Binding-site contacts:
Ligand atom F3 contacts residue PRO174 of chain 9.A at 3.1 Å.
Ligand atom O1A contacts residue PRO174 of chain 9.A at 3.4 Å.
Ligand atom C3A contacts residue PHE186 of chain 9.A at 3.1 Å (hydrophobic).
Ligand atom O1A contacts residue ALA24 of chain 9.C at 3.4 Å.
Ligand atom C2C contacts residue TYR128 of chain 9.A at 3.2 Å (hydrophobic).
Ligand atom F2 contacts residue VAL176 of chain 9.A at 2.7 Å.
Ligand atom C4 contacts residue LEU106 of chain 9.A at 3.3 Å (hydrophobic).
Ligand atom N1A contacts residue ALA24 of chain 9.C at 3.3 Å.
Ligand atom C5B contacts residue TYR152 of chain 9.A at 3.4 Å (hydrophobic).
Ligand atom F3 contacts residue TYR152 of chain 9.A at 3.6 Å.
Ligand atom C6B contacts residue TYR152 of chain 9.A at 3.6 Å (hydrophobic).
Ligand atom C1C contacts residue TYR128 of chain 9.A at 3.3 Å (hydrophobic).
Ligand atom CM4 contacts residue VAL176 of chain 9.A at 3.7 Å (hydrophobic).
Ligand atom N3A contacts residue PHE186 of chain 9.A at 3.1 Å.
Ligand atom C2A contacts residue TYR152 of chain 9.A at 3.5 Å (hydrophobic).
Ligand atom F3 contacts residue VAL176 of chain 9.A at 3.6 Å.
Ligand atom F1 contacts residue PHE186 of chain 9.A at 3.3 Å.
Ligand atom C4B contacts residue TYR152 of chain 9.A at 3.6 Å (hydrophobic).
Ligand atom CM4 contacts residue PHE186 of chain 9.A at 3.5 Å (hydrophobic).
Ligand atom C1C contacts residue TYR197 of chain 9.A at 3.7 Å (hydrophobic).
Ligand atom CM3 contacts residue ASN219 of chain 9.A at 3.5 Å.
Ligand atom O1 contacts residue MET221 of chain 9.A at 3.7 Å.
Ligand atom F1 contacts residue MET224 of chain 9.A at 3.7 Å.
Ligand atom C2A contacts residue PHE186 of chain 9.A at 3.3 Å (hydrophobic).
Ligand atom O1A contacts residue PHE186 of chain 9.A at 3.4 Å.
Ligand atom CM6 contacts residue TYR152 of chain 9.A at 3.4 Å (hydrophobic).
Ligand atom F2 contacts residue PHE186 of chain 9.A at 3.1 Å.
Ligand atom F3 contacts residue SER175 of chain 9.A at 2.8 Å.
Ligand atom N1A contacts residue PHE186 of chain 9.A at 3.5 Å.
Ligand atom C3B contacts residue MET224 of chain 9.A at 3.6 Å (hydrophobic).
Ligand atom CM2 contacts residue TYR128 of chain 9.A at 3.4 Å (hydrophobic).
Ligand atom C3C contacts residue TYR128 of chain 9.A at 3.1 Å (hydrophobic).
Ligand atom CM4 contacts residue ALA150 of chain 9.A at 3.7 Å (hydrophobic).
Ligand atom C4 contacts residue TYR197 of chain 9.A at 3.7 Å (hydrophobic).
Ligand atom CM6 contacts residue VAL191 of chain 9.A at 3.7 Å (hydrophobic).
Ligand atom C3 contacts residue LEU106 of chain 9.A at 3.4 Å (hydrophobic).
Ligand atom N1A contacts residue PRO174 of chain 9.A at 3.5 Å.
Ligand atom F3 contacts residue ALA150 of chain 9.A at 3.0 Å.
Ligand atom CM2 contacts residue MET224 of chain 9.A at 3.5 Å (hydrophobic).
Ligand atom N3A contacts residue TYR152 of chain 9.A at 3.5 Å.

Sequence of chain 10.C:
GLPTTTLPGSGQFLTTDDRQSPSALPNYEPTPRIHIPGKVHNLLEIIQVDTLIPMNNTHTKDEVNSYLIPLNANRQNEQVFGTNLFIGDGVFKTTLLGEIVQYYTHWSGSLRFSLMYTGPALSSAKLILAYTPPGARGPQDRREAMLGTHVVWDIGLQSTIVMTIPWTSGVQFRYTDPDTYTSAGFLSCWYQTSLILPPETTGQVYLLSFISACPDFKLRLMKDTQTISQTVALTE

Sequence of chain 9.A:
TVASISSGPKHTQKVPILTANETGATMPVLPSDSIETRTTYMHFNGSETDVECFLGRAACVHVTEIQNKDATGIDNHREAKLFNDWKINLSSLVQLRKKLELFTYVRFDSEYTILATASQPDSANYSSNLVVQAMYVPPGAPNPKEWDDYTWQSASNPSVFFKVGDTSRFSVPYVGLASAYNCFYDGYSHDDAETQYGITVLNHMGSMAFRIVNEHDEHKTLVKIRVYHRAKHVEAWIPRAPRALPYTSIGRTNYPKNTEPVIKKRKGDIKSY

Sequence of chain 9.C:
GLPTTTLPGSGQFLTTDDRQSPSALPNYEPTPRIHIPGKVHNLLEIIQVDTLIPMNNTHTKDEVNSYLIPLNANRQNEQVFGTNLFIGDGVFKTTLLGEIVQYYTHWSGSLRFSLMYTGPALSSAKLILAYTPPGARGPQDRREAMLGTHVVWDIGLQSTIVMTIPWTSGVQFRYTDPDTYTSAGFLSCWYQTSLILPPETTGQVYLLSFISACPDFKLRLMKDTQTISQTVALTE

The small molecule below binds the protein below.
Small molecule (SMILES): Cc1cc(CCCOc2c(C)cc(-c3noc(C(F)(F)F)n3)cc2C)on1